This small molecule binds to this protein.
Small molecule (SMILES): Nc1ncnc2c1ncn2[C@@H]1O[C@H](COP(=O)(O)OP(=O)(O)OP(O)(O)=S)[C@@H](O)[C@H]1O

Sequence of chain 1.E:
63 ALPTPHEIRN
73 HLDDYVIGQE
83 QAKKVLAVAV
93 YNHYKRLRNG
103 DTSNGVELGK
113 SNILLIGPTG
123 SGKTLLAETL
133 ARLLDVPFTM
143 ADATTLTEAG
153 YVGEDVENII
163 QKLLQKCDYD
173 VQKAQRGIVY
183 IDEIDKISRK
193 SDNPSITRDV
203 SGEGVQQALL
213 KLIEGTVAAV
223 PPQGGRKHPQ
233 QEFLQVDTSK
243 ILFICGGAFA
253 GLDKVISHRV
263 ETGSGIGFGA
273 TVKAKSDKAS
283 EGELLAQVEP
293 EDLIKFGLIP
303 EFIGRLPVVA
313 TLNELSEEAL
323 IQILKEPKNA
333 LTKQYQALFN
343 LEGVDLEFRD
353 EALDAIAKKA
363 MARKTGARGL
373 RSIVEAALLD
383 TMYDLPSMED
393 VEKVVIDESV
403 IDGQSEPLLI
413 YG

Sequence of chain 1.D:
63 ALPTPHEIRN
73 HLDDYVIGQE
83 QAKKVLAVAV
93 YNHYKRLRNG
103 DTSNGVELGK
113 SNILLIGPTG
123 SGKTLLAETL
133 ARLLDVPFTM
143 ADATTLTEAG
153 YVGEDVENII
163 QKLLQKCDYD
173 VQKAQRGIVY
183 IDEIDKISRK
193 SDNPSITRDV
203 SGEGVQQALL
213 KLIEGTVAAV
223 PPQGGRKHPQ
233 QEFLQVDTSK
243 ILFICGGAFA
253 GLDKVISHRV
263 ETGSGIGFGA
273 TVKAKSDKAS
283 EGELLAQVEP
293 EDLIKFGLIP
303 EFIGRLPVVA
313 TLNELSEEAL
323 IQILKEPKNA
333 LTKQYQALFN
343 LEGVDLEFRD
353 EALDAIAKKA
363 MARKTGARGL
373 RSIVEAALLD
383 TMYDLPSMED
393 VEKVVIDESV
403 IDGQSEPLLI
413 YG

Binding-site contacts:
Ligand atom O2B contacts residue MG1 of chain 1.AA at 2.0 Å.
Ligand atom O2B contacts residue THR126 of chain 1.D at 2.8 Å (h-bond).
Ligand atom N7 contacts residue GLY122 of chain 1.D at 3.4 Å (h-bond).
Ligand atom O2A contacts residue GLY124 of chain 1.D at 3.1 Å.
Ligand atom C4 contacts residue LEU127 of chain 1.D at 3.6 Å (hydrophobic).
Ligand atom O3B contacts residue LYS125 of chain 1.D at 3.5 Å (salt-bridge).
Ligand atom O1A contacts residue ARG370 of chain 1.D at 3.0 Å (salt-bridge).
Ligand atom S1G contacts residue GLU303 of chain 1.E at 3.4 Å.
Ligand atom N1 contacts residue TYR77 of chain 1.D at 3.2 Å (h-bond).
Ligand atom O3B contacts residue GLY122 of chain 1.D at 3.3 Å (h-bond).
Ligand atom O2A contacts residue THR126 of chain 1.D at 3.4 Å (h-bond).
Ligand atom O2G contacts residue MG1 of chain 1.AA at 2.0 Å.
Ligand atom N9 contacts residue ALA369 of chain 1.D at 3.5 Å.
Ligand atom N7 contacts residue GLY124 of chain 1.D at 3.4 Å (h-bond).
Ligand atom O1A contacts residue THR126 of chain 1.D at 3.5 Å.
Ligand atom N6 contacts residue VAL78 of chain 1.D at 3.5 Å.
Ligand atom C2 contacts residue ILE325 of chain 1.D at 3.5 Å (hydrophobic).
Ligand atom C1' contacts residue ALA369 of chain 1.D at 3.5 Å (hydrophobic).
Ligand atom C8 contacts residue GLY122 of chain 1.D at 3.4 Å.
Ligand atom O3G contacts residue ARG307 of chain 1.E at 2.5 Å (salt-bridge).
Ligand atom S1G contacts residue ALA250 of chain 1.D at 3.5 Å.
Ligand atom PB contacts residue MG1 of chain 1.AA at 3.4 Å.
Ligand atom PB contacts residue ARG370 of chain 1.D at 3.6 Å.
Ligand atom O2A contacts residue LEU127 of chain 1.D at 3.2 Å (h-bond).
Ligand atom N6 contacts residue ILE79 of chain 1.D at 3.3 Å (h-bond).
Ligand atom O2A contacts residue LYS125 of chain 1.D at 3.3 Å (salt-bridge).
Ligand atom O1B contacts residue LYS125 of chain 1.D at 2.7 Å (salt-bridge).
Ligand atom O3A contacts residue ARG370 of chain 1.D at 3.1 Å (salt-bridge).
Ligand atom O2B contacts residue ARG370 of chain 1.D at 3.4 Å (salt-bridge).
Ligand atom N1 contacts residue ILE79 of chain 1.D at 3.3 Å (h-bond).
Ligand atom O4' contacts residue ALA369 of chain 1.D at 3.4 Å.
Ligand atom C2 contacts residue TYR77 of chain 1.D at 3.0 Å (hydrophobic).
Ligand atom O3G contacts residue MG1 of chain 1.AA at 3.2 Å.
Ligand atom O3B contacts residue ARG370 of chain 1.D at 3.4 Å (salt-bridge).
Ligand atom O3A contacts residue GLY122 of chain 1.D at 3.3 Å.
Ligand atom PG contacts residue MG1 of chain 1.AA at 3.1 Å.
Ligand atom PA contacts residue ARG370 of chain 1.D at 3.5 Å.
Ligand atom O3G contacts residue ARG370 of chain 1.D at 3.2 Å (salt-bridge).
Ligand atom N3 contacts residue ILE325 of chain 1.D at 3.5 Å.
Ligand atom C8 contacts residue ALA369 of chain 1.D at 3.4 Å (hydrophobic).